Sequence of chain 1.G:
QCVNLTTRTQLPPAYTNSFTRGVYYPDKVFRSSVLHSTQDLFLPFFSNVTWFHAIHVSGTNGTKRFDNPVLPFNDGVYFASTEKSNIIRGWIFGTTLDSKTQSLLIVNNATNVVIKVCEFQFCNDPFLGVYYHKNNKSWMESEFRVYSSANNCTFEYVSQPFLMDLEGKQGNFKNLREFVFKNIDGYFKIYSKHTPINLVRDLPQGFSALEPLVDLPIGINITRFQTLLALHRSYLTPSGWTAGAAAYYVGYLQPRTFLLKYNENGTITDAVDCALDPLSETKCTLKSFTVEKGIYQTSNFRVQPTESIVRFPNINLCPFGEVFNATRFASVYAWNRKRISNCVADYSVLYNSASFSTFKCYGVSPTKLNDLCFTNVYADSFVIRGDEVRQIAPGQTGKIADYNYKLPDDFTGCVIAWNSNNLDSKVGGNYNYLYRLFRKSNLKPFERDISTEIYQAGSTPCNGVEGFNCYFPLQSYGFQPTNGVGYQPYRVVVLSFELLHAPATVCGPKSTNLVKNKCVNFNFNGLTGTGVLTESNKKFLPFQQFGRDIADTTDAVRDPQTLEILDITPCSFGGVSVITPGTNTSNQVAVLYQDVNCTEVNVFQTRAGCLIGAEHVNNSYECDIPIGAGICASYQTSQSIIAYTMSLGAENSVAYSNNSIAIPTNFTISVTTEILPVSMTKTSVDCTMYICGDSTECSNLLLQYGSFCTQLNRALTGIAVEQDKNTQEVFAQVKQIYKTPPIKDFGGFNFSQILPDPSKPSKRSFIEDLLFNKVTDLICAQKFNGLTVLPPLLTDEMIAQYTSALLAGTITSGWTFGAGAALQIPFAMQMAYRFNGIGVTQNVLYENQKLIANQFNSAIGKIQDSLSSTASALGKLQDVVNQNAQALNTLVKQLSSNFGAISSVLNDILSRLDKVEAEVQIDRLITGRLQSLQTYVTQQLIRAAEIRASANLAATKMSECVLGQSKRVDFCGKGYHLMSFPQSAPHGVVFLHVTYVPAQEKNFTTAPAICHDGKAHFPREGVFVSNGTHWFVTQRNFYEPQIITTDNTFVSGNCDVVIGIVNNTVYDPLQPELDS

Binding-site contacts:
Ligand atom N2 contacts residue ASN616 of chain 1.G at 2.7 Å (h-bond).
Ligand atom C4 contacts residue ASN616 of chain 1.G at 4.2 Å.
Ligand atom C1 contacts residue ASN616 of chain 1.G at 1.4 Å.
Ligand atom C2 contacts residue ASN616 of chain 1.G at 2.3 Å.
Ligand atom O7 contacts residue ASN616 of chain 1.G at 2.8 Å (h-bond).
Ligand atom C7 contacts residue ASN616 of chain 1.G at 2.9 Å.
Ligand atom C3 contacts residue ASN616 of chain 1.G at 3.7 Å.
Ligand atom C5 contacts residue ASN616 of chain 1.G at 3.7 Å.
Ligand atom O5 contacts residue ASN616 of chain 1.G at 2.4 Å (h-bond).
Ligand atom C8 contacts residue ASN616 of chain 1.G at 4.2 Å.

This small molecule binds to this protein.
Small molecule (SMILES): CC(=O)N[C@@H]1[C@@H](O)[C@H](O)[C@@H](CO)O[C@H]1O